This protein binds this small molecule.
Small molecule (SMILES): OC[C@H]1O[C@H](O[C@H]2[C@H](O)[C@@H](O)[C@@H](O)O[C@@H]2CO)[C@H](O)[C@@H](O)[C@@H]1O

Sequence of chain 1.A:
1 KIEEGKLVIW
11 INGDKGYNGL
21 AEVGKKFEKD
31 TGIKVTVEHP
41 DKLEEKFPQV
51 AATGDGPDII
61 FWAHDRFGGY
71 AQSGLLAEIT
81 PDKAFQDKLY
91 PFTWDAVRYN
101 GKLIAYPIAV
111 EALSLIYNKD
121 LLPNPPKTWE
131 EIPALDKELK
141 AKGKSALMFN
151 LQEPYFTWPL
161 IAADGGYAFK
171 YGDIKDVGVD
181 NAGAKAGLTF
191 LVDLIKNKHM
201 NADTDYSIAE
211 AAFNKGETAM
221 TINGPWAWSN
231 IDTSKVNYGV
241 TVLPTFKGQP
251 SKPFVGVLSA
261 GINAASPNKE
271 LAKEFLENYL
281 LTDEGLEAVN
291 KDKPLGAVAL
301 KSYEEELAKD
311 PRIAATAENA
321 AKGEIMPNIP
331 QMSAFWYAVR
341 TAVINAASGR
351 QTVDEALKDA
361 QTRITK

Binding-site contacts:
Ligand atom C6 contacts residue TYR155 of chain 1.A at 3.8 Å (hydrophobic).
Ligand atom C6 contacts residue TRP336 of chain 1.A at 3.6 Å (hydrophobic).
Ligand atom C3 contacts residue ASP65 of chain 1.A at 3.6 Å.
Ligand atom C1 contacts residue TRP226 of chain 1.A at 3.6 Å (hydrophobic).
Ligand atom O4 contacts residue ARG340 of chain 1.A at 3.4 Å (salt-bridge).
Ligand atom O6 contacts residue TYR155 of chain 1.A at 2.9 Å (h-bond).
Ligand atom O6 contacts residue GLU153 of chain 1.A at 2.7 Å (salt-bridge).
Ligand atom O2 contacts residue MET326 of chain 1.A at 3.9 Å.
Ligand atom O3 contacts residue ALA63 of chain 1.A at 3.3 Å.
Ligand atom O2 contacts residue ALA63 of chain 1.A at 3.3 Å.
Ligand atom C2 contacts residue LYS15 of chain 1.A at 3.9 Å.
Ligand atom C6 contacts residue PRO154 of chain 1.A at 3.5 Å (hydrophobic).
Ligand atom C2 contacts residue GLU111 of chain 1.A at 3.4 Å.
Ligand atom C4 contacts residue TYR155 of chain 1.A at 3.9 Å (hydrophobic).
Ligand atom O3 contacts residue GLU111 of chain 1.A at 3.7 Å.
Ligand atom O5 contacts residue ASP14 of chain 1.A at 4.0 Å.
Ligand atom C6 contacts residue ARG340 of chain 1.A at 3.8 Å.
Ligand atom O1 contacts residue ASP14 of chain 1.A at 2.7 Å (salt-bridge).
Ligand atom C6 contacts residue GLU153 of chain 1.A at 3.4 Å.
Ligand atom O3 contacts residue TRP336 of chain 1.A at 3.8 Å.
Ligand atom O6 contacts residue PRO154 of chain 1.A at 3.2 Å.
Ligand atom O3 contacts residue TRP62 of chain 1.A at 3.4 Å (h-bond).
Ligand atom C3 contacts residue TRP62 of chain 1.A at 3.7 Å (hydrophobic).
Ligand atom O2 contacts residue GLU111 of chain 1.A at 2.7 Å (salt-bridge).
Ligand atom O4 contacts residue ARG66 of chain 1.A at 2.8 Å (salt-bridge).
Ligand atom O3 contacts residue ARG66 of chain 1.A at 2.9 Å (salt-bridge).
Ligand atom C1 contacts residue ASP14 of chain 1.A at 3.4 Å.
Ligand atom O5 contacts residue TYR155 of chain 1.A at 3.1 Å.
Ligand atom C4 contacts residue TRP336 of chain 1.A at 3.6 Å (hydrophobic).
Ligand atom O1 contacts residue LYS15 of chain 1.A at 3.9 Å.
Ligand atom O2 contacts residue ASP65 of chain 1.A at 2.8 Å (salt-bridge).
Ligand atom C2 contacts residue ASP65 of chain 1.A at 3.4 Å.
Ligand atom O1 contacts residue ASN12 of chain 1.A at 3.5 Å (h-bond).
Ligand atom C1 contacts residue TYR155 of chain 1.A at 3.5 Å (hydrophobic).
Ligand atom C2 contacts residue TRP226 of chain 1.A at 3.9 Å (hydrophobic).
Ligand atom O2 contacts residue TRP62 of chain 1.A at 3.3 Å (h-bond).
Ligand atom O2 contacts residue LYS15 of chain 1.A at 2.8 Å (salt-bridge).
Ligand atom O4 contacts residue TRP336 of chain 1.A at 3.8 Å.
Ligand atom C4 contacts residue ARG66 of chain 1.A at 3.9 Å.
Ligand atom O3 contacts residue ASP65 of chain 1.A at 2.7 Å (salt-bridge).